Binding-site contacts:
Ligand atom C2 contacts residue U2 of chain 1.C at 3.2 Å.
Ligand atom N1 contacts residue U2 of chain 1.C at 3.5 Å (h-bond).
Ligand atom C6 contacts residue U2 of chain 1.C at 4.1 Å.
Ligand atom N3 contacts residue U2 of chain 1.C at 3.7 Å.
Ligand atom C2 contacts residue U1 of chain 1.C at 3.5 Å.
Ligand atom N6 contacts residue U1 of chain 1.C at 2.8 Å (h-bond).
Ligand atom N3 contacts residue U3 of chain 1.C at 4.2 Å.
Ligand atom N6 contacts residue U3 of chain 1.C at 3.0 Å (h-bond).
Ligand atom C4 contacts residue U2 of chain 1.C at 4.3 Å.
Ligand atom N1 contacts residue U1 of chain 1.C at 2.8 Å (h-bond).
Ligand atom N6 contacts residue U2 of chain 1.C at 4.2 Å.
Ligand atom N1 contacts residue U3 of chain 1.C at 2.7 Å (h-bond).
Ligand atom C2 contacts residue U3 of chain 1.C at 3.0 Å.
Ligand atom C6 contacts residue U1 of chain 1.C at 3.6 Å.
Ligand atom C6 contacts residue U3 of chain 1.C at 3.3 Å.

The protein below binds the small molecule below.
Small molecule (SMILES): Nc1ncnc2c1ncn2[C@@H]1O[C@H](CO[P](=O)(O)O[C@H]2[C@@H](O)[C@H](n3cnc4c(N)ncnc43)O[C@@H]2CO[P](=O)(O)O[C@H]2[C@@H](O)[C@H](n3cnc4c(N)ncnc43)O[C@@H]2COP(=O)(O)O)[C@@H](O)[C@H]1O